Sequence of chain 4.QA:
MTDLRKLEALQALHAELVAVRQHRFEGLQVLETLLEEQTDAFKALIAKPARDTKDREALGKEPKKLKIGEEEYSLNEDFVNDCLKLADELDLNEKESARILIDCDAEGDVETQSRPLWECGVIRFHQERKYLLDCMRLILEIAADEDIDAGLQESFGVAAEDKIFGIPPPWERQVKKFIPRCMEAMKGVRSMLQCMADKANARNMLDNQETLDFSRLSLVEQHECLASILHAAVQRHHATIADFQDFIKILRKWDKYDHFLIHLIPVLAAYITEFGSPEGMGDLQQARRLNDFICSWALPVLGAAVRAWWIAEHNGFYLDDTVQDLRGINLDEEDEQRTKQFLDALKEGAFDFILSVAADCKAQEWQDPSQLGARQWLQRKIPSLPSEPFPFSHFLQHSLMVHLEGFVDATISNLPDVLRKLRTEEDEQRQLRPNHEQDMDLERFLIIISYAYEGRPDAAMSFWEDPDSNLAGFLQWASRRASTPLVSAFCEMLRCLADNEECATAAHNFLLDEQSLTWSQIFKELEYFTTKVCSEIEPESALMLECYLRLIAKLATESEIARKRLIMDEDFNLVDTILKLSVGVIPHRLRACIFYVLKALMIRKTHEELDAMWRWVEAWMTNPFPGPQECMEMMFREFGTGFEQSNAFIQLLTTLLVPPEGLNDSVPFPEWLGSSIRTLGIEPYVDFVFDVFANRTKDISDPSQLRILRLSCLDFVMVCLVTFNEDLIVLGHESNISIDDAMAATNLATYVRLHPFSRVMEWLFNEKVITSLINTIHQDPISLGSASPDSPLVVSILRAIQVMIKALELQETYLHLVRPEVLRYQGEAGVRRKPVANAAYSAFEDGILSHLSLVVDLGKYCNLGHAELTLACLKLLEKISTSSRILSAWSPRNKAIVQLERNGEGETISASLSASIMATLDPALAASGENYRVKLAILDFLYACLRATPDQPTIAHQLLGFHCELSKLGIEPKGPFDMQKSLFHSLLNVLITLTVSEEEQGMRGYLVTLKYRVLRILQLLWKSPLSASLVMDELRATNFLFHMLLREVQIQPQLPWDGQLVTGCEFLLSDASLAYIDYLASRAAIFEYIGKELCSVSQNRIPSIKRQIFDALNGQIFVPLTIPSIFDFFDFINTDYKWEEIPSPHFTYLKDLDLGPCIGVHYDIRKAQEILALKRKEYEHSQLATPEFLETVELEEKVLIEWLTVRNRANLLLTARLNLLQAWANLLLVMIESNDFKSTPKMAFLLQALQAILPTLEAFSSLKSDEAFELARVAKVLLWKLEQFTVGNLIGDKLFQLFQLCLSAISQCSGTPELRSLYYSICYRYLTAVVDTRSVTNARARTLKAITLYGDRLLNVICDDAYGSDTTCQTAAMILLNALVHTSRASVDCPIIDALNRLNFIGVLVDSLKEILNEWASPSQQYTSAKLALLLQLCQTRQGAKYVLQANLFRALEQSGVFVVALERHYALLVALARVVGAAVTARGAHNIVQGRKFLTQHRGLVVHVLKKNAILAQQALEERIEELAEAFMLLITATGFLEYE

This small molecule binds to this protein.
Small molecule (SMILES): N[C@@H](Cc1ccccc1)C(=O)NCC=O

Binding-site contacts:
Ligand atom CG contacts residue ASN492 of chain 4.QA at 4.3 Å.
Ligand atom CD1 contacts residue ILE434 of chain 4.QA at 4.1 Å (hydrophobic).
Ligand atom CZ contacts residue PRO438 of chain 4.QA at 3.4 Å (hydrophobic).
Ligand atom CA contacts residue ASN492 of chain 4.QA at 3.3 Å.
Ligand atom C contacts residue ASN492 of chain 4.QA at 4.0 Å.
Ligand atom N contacts residue SER491 of chain 4.QA at 4.1 Å.
Ligand atom CD1 contacts residue ASN492 of chain 4.QA at 3.9 Å.
Ligand atom CD1 contacts residue PRO438 of chain 4.QA at 4.4 Å (hydrophobic).
Ligand atom CG contacts residue GLY495 of chain 4.QA at 4.4 Å.
Ligand atom CD2 contacts residue ARG442 of chain 4.QA at 3.5 Å.
Ligand atom CB contacts residue ASN492 of chain 4.QA at 3.8 Å.
Ligand atom O contacts residue PRO438 of chain 4.QA at 4.0 Å.
Ligand atom CB contacts residue PHE496 of chain 4.QA at 3.9 Å (hydrophobic).
Ligand atom O contacts residue ASN492 of chain 4.QA at 4.2 Å.
Ligand atom CE1 contacts residue ILE434 of chain 4.QA at 3.9 Å (hydrophobic).
Ligand atom CA contacts residue ARG442 of chain 4.QA at 3.6 Å.
Ligand atom CE1 contacts residue PHE496 of chain 4.QA at 3.6 Å (hydrophobic).
Ligand atom C contacts residue ARG442 of chain 4.QA at 4.4 Å.
Ligand atom CG contacts residue PHE496 of chain 4.QA at 4.0 Å (hydrophobic).
Ligand atom CE2 contacts residue ARG442 of chain 4.QA at 3.6 Å.
Ligand atom CB contacts residue GLY495 of chain 4.QA at 3.9 Å.
Ligand atom CD1 contacts residue PHE496 of chain 4.QA at 3.7 Å (hydrophobic).
Ligand atom N contacts residue ASN492 of chain 4.QA at 3.3 Å (h-bond).
Ligand atom N contacts residue ARG442 of chain 4.QA at 4.2 Å.
Ligand atom CD2 contacts residue PRO438 of chain 4.QA at 4.4 Å (hydrophobic).
Ligand atom CZ contacts residue PHE496 of chain 4.QA at 3.9 Å (hydrophobic).
Ligand atom CE1 contacts residue PRO438 of chain 4.QA at 3.8 Å (hydrophobic).
Ligand atom CE2 contacts residue PRO438 of chain 4.QA at 3.7 Å (hydrophobic).
Ligand atom O contacts residue ARG442 of chain 4.QA at 4.3 Å.